Binding-site contacts:
Ligand atom C2 contacts residue MET74 of chain 8.B at 3.7 Å (hydrophobic).
Ligand atom N6 contacts residue MET74 of chain 8.B at 2.8 Å (h-bond).
Ligand atom C8 contacts residue THR10 of chain 8.B at 3.7 Å.
Ligand atom N2 contacts residue MET74 of chain 8.B at 3.8 Å.
Ligand atom C1 contacts residue LEU102 of chain 8.B at 3.8 Å (hydrophobic).
Ligand atom C14 contacts residue SER71 of chain 8.B at 3.4 Å.
Ligand atom C contacts residue ARG88 of chain 8.B at 3.6 Å.
Ligand atom N1 contacts residue SER39 of chain 8.B at 2.9 Å (h-bond).
Ligand atom C13 contacts residue ASP72 of chain 8.B at 3.7 Å.
Ligand atom C9 contacts residue ALA37 of chain 8.B at 3.8 Å (hydrophobic).
Ligand atom C15 contacts residue SER71 of chain 8.B at 3.7 Å.
Ligand atom N6 contacts residue LEU73 of chain 8.B at 3.4 Å.
Ligand atom C14 contacts residue PHE70 of chain 8.B at 3.8 Å (hydrophobic).
Ligand atom N3 contacts residue HIS138 of chain 13.B at 3.5 Å (h-bond).
Ligand atom C15 contacts residue PHE70 of chain 8.B at 3.7 Å (hydrophobic).
Ligand atom C6 contacts residue ARG88 of chain 8.B at 3.6 Å.
Ligand atom N5 contacts residue LEU73 of chain 8.B at 3.6 Å.
Ligand atom O1 contacts residue MET74 of chain 8.B at 3.8 Å.
Ligand atom C contacts residue ASN106 of chain 8.B at 3.5 Å.
Ligand atom N2 contacts residue LEU73 of chain 8.B at 3.8 Å.
Ligand atom C21 contacts residue LEU73 of chain 8.B at 3.7 Å (hydrophobic).
Ligand atom C21 contacts residue MET74 of chain 8.B at 3.9 Å (hydrophobic).
Ligand atom C16 contacts residue MET74 of chain 8.B at 3.8 Å (hydrophobic).
Ligand atom N1 contacts residue ALA38 of chain 8.B at 3.5 Å (h-bond).
Ligand atom C7 contacts residue ALA37 of chain 8.B at 3.7 Å (hydrophobic).
Ligand atom C16 contacts residue HIS138 of chain 13.B at 3.9 Å.
Ligand atom C1 contacts residue MET74 of chain 8.B at 3.8 Å (hydrophobic).
Ligand atom C12 contacts residue ALA37 of chain 8.B at 3.8 Å (hydrophobic).
Ligand atom C6 contacts residue PRO8 of chain 8.B at 3.8 Å (hydrophobic).
Ligand atom O1 contacts residue ASN106 of chain 8.B at 3.2 Å (h-bond).
Ligand atom O3 contacts residue GLU134 of chain 13.B at 3.6 Å.
Ligand atom C14 contacts residue ASP72 of chain 8.B at 3.2 Å.
Ligand atom C13 contacts residue HIS138 of chain 13.B at 3.7 Å.
Ligand atom C20 contacts residue ASN106 of chain 8.B at 3.6 Å.
Ligand atom N2 contacts residue ASP72 of chain 8.B at 3.0 Å (salt-bridge).
Ligand atom C20 contacts residue VAL135 of chain 13.B at 3.8 Å (hydrophobic).
Ligand atom C8 contacts residue ALA37 of chain 8.B at 3.6 Å (hydrophobic).
Ligand atom O1 contacts residue LEU102 of chain 8.B at 3.6 Å.
Ligand atom O contacts residue ARG88 of chain 8.B at 3.5 Å (salt-bridge).
Ligand atom C5 contacts residue ARG88 of chain 8.B at 3.5 Å.

Sequence of chain 8.B:
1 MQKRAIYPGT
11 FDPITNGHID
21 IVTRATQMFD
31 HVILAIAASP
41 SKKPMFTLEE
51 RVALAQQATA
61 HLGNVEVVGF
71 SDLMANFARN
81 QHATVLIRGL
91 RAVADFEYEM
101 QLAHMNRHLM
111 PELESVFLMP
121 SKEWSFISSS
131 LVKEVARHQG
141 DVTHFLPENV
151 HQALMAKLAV

Sequence of chain 13.B:
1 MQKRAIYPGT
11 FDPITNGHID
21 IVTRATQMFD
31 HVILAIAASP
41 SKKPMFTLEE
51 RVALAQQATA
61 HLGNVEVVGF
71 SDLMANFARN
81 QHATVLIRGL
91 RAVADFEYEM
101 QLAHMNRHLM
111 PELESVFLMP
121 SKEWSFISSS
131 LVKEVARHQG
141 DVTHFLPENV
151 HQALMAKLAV

The protein below binds the small molecule below.
Small molecule (SMILES): COC(=O)N1CCC(Oc2cccc([C@@H](CC#N)Nc3nc4n(n3)C(=O)CC(C)=N4)c2)CC1